Binding-site contacts:
Ligand atom O2' contacts residue LYS240 of chain 1.B at 3.2 Å (salt-bridge).
Ligand atom OAK contacts residue ILE327 of chain 1.B at 3.0 Å (h-bond).
Ligand atom CAH contacts residue GLY329 of chain 1.B at 3.6 Å.
Ligand atom CAG contacts residue ILE326 of chain 1.B at 3.3 Å (hydrophobic).
Ligand atom CAG contacts residue ILE327 of chain 1.B at 3.2 Å (hydrophobic).
Ligand atom N4P contacts residue ALA235 of chain 1.B at 3.0 Å (h-bond).
Ligand atom OAD contacts residue GLY298 of chain 1.B at 3.0 Å (h-bond).
Ligand atom C5' contacts residue HIS224 of chain 1.B at 3.6 Å.
Ligand atom N4P contacts residue LEU239 of chain 1.B at 3.6 Å.
Ligand atom C4' contacts residue HIS224 of chain 1.B at 3.3 Å.
Ligand atom N6A contacts residue ALA235 of chain 1.B at 3.6 Å.
Ligand atom OAD contacts residue GLY297 of chain 1.B at 3.6 Å.
Ligand atom O5A contacts residue TYR227 of chain 1.B at 2.6 Å (h-bond).
Ligand atom C6P contacts residue ALA235 of chain 1.B at 3.5 Å (hydrophobic).
Ligand atom CAE contacts residue ILE237 of chain 1.B at 3.5 Å (hydrophobic).
Ligand atom C2A contacts residue ALA190 of chain 1.B at 3.5 Å (hydrophobic).
Ligand atom CAB contacts residue ILE237 of chain 1.B at 3.6 Å (hydrophobic).
Ligand atom N1A contacts residue LEU239 of chain 1.B at 3.4 Å (h-bond).
Ligand atom O3' contacts residue HIS224 of chain 1.B at 3.2 Å (h-bond).
Ligand atom N1A contacts residue ALA190 of chain 1.B at 3.4 Å.
Ligand atom C5P contacts residue LEU239 of chain 1.B at 3.5 Å (hydrophobic).
Ligand atom O9A contacts residue LYS240 of chain 1.B at 2.9 Å (salt-bridge).
Ligand atom CAH contacts residue ILE327 of chain 1.B at 3.5 Å (hydrophobic).
Ligand atom OAL contacts residue GLY298 of chain 1.B at 3.5 Å.
Ligand atom O8A contacts residue HIS224 of chain 1.B at 3.4 Å (h-bond).
Ligand atom C7P contacts residue PHE434 of chain 1.B at 3.6 Å (hydrophobic).
Ligand atom OAL contacts residue GLU191 of chain 1.B at 2.6 Å (salt-bridge).
Ligand atom OAD contacts residue ILE237 of chain 1.B at 2.9 Å (h-bond).
Ligand atom C3' contacts residue HIS224 of chain 1.B at 3.4 Å.
Ligand atom N1A contacts residue ASN238 of chain 1.B at 3.5 Å.
Ligand atom OAL contacts residue ARG256 of chain 1.B at 3.2 Å (salt-bridge).
Ligand atom OAD contacts residue GLY236 of chain 1.B at 3.5 Å.
Ligand atom N8P contacts residue PHE434 of chain 1.B at 3.5 Å.
Ligand atom C2A contacts residue ASN238 of chain 1.B at 3.6 Å.
Ligand atom O2A contacts residue ARG226 of chain 1.B at 3.1 Å (salt-bridge).
Ligand atom OAK contacts residue GLN418 of chain 1.B at 3.2 Å (h-bond).
Ligand atom N6A contacts residue ILE237 of chain 1.B at 3.0 Å (h-bond).
Ligand atom C13 contacts residue PHE294 of chain 1.B at 3.6 Å (hydrophobic).
Ligand atom NAA contacts residue OXY1 of chain 1.G at 3.1 Å (h-bond).
Ligand atom OAK contacts residue GLY329 of chain 1.B at 2.9 Å (h-bond).

This protein binds this small molecule.
Small molecule (SMILES): CC(C)(CO[P](=O)(O)O[P](=O)(O)OC[C@H]1O[C@@H](n2cnc3c(N)ncnc32)[C@H](O)[C@@H]1OP(=O)(O)O)[C@@H](O)C(=O)NCCC(=O)NCCNC(=O)Cc1cc(O)cc(O)c1

Sequence of chain 1.B:
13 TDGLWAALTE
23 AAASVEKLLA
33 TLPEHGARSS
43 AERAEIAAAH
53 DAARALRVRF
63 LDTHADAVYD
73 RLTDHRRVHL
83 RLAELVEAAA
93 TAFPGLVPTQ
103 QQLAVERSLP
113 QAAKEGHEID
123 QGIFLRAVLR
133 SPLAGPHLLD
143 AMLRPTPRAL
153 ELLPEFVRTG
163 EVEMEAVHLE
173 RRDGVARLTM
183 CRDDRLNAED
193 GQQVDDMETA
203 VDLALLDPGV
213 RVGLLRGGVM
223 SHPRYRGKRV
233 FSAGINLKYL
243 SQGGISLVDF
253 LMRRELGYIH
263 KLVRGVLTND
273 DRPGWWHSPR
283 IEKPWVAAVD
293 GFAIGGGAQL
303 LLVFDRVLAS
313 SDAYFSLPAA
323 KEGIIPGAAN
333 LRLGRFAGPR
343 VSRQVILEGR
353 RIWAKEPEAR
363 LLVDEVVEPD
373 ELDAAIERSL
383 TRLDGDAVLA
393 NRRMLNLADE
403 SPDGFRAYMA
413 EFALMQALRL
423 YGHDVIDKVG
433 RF